This small molecule binds to this protein.
Small molecule (SMILES): CC(=O)N[C@H]1[C@H](O[C@H]2[C@H](O)[C@@H](NC(C)=O)CO[C@@H]2CO)O[C@H](CO)[C@@H](O)[C@@H]1O

Binding-site contacts:
Ligand atom C2 contacts residue ASN19 of chain 39.S at 3.4 Å.
Ligand atom C1 contacts residue ASN19 of chain 39.S at 1.9 Å.
Ligand atom C6 contacts residue ASN19 of chain 39.S at 4.1 Å.
Ligand atom N2 contacts residue ASN19 of chain 39.S at 4.1 Å.
Ligand atom C5 contacts residue ASN19 of chain 39.S at 3.4 Å.
Ligand atom O6 contacts residue ASN19 of chain 39.S at 4.4 Å.
Ligand atom C3 contacts residue ASN19 of chain 39.S at 4.4 Å.
Ligand atom C8 contacts residue TYR17 of chain 39.S at 4.2 Å (hydrophobic).
Ligand atom O5 contacts residue ASN19 of chain 39.S at 2.2 Å (h-bond).

Sequence of chain 39.S:
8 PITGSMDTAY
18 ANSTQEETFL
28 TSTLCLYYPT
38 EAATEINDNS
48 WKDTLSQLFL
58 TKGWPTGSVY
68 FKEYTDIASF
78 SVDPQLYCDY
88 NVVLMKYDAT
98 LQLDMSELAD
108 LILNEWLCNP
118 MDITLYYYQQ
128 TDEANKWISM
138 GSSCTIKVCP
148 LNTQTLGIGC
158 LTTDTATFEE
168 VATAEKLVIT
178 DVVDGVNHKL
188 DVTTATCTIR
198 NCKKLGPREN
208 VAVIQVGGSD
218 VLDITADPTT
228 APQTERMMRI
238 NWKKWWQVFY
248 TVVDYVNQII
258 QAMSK